Binding-site contacts:
Ligand atom O35 contacts residue SER122 of chain 1.A at 3.1 Å (h-bond).
Ligand atom O35 contacts residue SER119 of chain 1.A at 3.8 Å.
Ligand atom C24 contacts residue VAL78 of chain 1.A at 3.8 Å (hydrophobic).
Ligand atom O38 contacts residue LEU248 of chain 1.A at 3.3 Å.
Ligand atom C10 contacts residue TRP130 of chain 1.A at 3.4 Å (hydrophobic).
Ligand atom O35 contacts residue TYR38 of chain 1.A at 2.7 Å (h-bond).
Ligand atom C33 contacts residue LEU71 of chain 1.A at 3.8 Å (hydrophobic).
Ligand atom C29 contacts residue HIS149 of chain 1.A at 3.6 Å.
Ligand atom C27 contacts residue LEU153 of chain 1.A at 3.8 Å (hydrophobic).
Ligand atom C30 contacts residue HIS149 of chain 1.A at 3.4 Å.
Ligand atom C28 contacts residue LEU153 of chain 1.A at 3.7 Å (hydrophobic).
Ligand atom C34 contacts residue HIS149 of chain 1.A at 3.6 Å.
Ligand atom O39 contacts residue PHE266 of chain 1.A at 3.4 Å.
Ligand atom C28 contacts residue HIS241 of chain 1.A at 3.6 Å.
Ligand atom C33 contacts residue ALA147 of chain 1.A at 3.7 Å (hydrophobic).
Ligand atom C7 contacts residue SER119 of chain 1.A at 3.6 Å.
Ligand atom C8 contacts residue SER119 of chain 1.A at 3.4 Å.
Ligand atom C30 contacts residue HIS241 of chain 1.A at 3.6 Å.
Ligand atom C1 contacts residue CYS132 of chain 1.A at 3.7 Å (hydrophobic).
Ligand atom C40 contacts residue VAL78 of chain 1.A at 3.5 Å (hydrophobic).
Ligand atom C12 contacts residue VAL144 of chain 1.A at 3.8 Å (hydrophobic).
Ligand atom C6 contacts residue SER119 of chain 1.A at 3.8 Å.
Ligand atom O38 contacts residue GLY148 of chain 1.A at 3.7 Å.
Ligand atom O38 contacts residue ALA147 of chain 1.A at 3.5 Å (h-bond).
Ligand atom C4 contacts residue ARG118 of chain 1.A at 3.8 Å.
Ligand atom C1 contacts residue SER122 of chain 1.A at 3.7 Å.
Ligand atom C32 contacts residue HIS149 of chain 1.A at 3.2 Å.
Ligand atom O37 contacts residue SER81 of chain 1.A at 2.9 Å (h-bond).
Ligand atom C2 contacts residue TYR38 of chain 1.A at 3.6 Å (hydrophobic).
Ligand atom C32 contacts residue LEU248 of chain 1.A at 3.5 Å (hydrophobic).
Ligand atom O37 contacts residue ARG118 of chain 1.A at 2.9 Å (salt-bridge).
Ligand atom C19 contacts residue HIS149 of chain 1.A at 3.7 Å.
Ligand atom C28 contacts residue MET116 of chain 1.A at 3.8 Å (hydrophobic).
Ligand atom O38 contacts residue HIS149 of chain 1.A at 3.8 Å.
Ligand atom C5 contacts residue SER119 of chain 1.A at 3.8 Å.
Ligand atom C33 contacts residue HIS149 of chain 1.A at 3.5 Å.
Ligand atom C28 contacts residue LEU237 of chain 1.A at 3.6 Å (hydrophobic).
Ligand atom C31 contacts residue LEU248 of chain 1.A at 3.8 Å (hydrophobic).
Ligand atom C31 contacts residue HIS149 of chain 1.A at 3.1 Å.
Ligand atom C21 contacts residue HIS241 of chain 1.A at 3.5 Å.

Sequence of chain 1.A:
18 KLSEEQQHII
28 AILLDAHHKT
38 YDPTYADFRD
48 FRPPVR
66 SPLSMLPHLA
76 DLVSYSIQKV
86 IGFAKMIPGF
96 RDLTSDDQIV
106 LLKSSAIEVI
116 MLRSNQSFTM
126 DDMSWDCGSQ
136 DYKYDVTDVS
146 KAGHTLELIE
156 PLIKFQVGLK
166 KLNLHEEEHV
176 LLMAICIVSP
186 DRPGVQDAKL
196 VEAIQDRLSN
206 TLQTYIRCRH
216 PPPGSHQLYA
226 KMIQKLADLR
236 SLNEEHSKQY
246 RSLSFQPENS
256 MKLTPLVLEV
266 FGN

The protein below binds the small molecule below.
Small molecule (SMILES): C=C1[C@H](O)CC(=C/C=C2\CCC[C@]3(C)[C@@H]([C@H](C)[C@@H](CCCC)CC[C@H](OC)c4ccc(O)cc4)CC[C@@H]23)C[C@H]1O